Sequence of chain 1.C:
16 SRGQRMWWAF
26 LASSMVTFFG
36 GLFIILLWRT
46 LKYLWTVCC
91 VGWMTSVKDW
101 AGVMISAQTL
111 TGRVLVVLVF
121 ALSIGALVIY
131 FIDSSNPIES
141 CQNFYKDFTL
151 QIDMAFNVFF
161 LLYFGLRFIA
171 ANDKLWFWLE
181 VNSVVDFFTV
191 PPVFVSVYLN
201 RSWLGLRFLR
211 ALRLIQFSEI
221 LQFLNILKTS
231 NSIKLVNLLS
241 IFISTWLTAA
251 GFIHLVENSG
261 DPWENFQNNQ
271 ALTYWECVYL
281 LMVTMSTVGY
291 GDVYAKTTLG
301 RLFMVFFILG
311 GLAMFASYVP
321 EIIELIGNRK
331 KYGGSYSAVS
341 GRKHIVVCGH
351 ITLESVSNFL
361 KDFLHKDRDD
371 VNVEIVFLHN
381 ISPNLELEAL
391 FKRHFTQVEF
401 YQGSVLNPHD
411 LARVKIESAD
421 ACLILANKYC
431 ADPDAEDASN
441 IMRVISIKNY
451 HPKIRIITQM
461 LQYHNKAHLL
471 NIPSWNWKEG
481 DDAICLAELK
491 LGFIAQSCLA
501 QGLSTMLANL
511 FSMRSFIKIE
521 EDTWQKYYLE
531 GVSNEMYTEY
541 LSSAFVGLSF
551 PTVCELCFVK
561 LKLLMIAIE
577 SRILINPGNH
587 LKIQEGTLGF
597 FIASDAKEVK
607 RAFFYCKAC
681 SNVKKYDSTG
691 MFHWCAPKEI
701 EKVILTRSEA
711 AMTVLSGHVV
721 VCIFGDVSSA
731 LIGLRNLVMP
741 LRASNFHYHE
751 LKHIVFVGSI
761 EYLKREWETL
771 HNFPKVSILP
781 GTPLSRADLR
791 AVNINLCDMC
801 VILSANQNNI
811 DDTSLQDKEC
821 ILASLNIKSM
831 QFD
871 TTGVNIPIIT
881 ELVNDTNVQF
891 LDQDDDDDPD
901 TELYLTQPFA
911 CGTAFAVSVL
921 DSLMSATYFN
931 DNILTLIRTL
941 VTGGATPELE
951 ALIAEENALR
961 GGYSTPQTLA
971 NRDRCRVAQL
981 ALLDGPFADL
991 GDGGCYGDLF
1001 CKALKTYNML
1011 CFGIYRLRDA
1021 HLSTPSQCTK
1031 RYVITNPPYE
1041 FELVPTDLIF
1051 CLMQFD

The small molecule below binds the protein below.
Small molecule (SMILES): CC(C)CCC[C@@H](C)[C@H]1CC[C@H]2[C@@H]3CC=C4C[C@@H](O)CC[C@]4(C)[C@H]3CC[C@]12C

Binding-site contacts:
Ligand atom C20 contacts residue VAL97 of chain 1.C at 4.3 Å (hydrophobic).
Ligand atom C18 contacts residue VAL97 of chain 1.C at 3.8 Å (hydrophobic).
Ligand atom C18 contacts residue TRP100 of chain 1.C at 3.5 Å (hydrophobic).
Ligand atom C19 contacts residue SER96 of chain 1.C at 3.6 Å.
Ligand atom C21 contacts residue VAL97 of chain 1.C at 4.3 Å (hydrophobic).
Ligand atom C23 contacts residue TRP100 of chain 1.C at 3.7 Å (hydrophobic).
Ligand atom C19 contacts residue TRP100 of chain 1.C at 4.4 Å (hydrophobic).
Ligand atom C27 contacts residue VAL97 of chain 1.C at 4.5 Å (hydrophobic).
Ligand atom C15 contacts residue TRP100 of chain 1.C at 3.7 Å (hydrophobic).
Ligand atom C8 contacts residue TRP100 of chain 1.C at 4.1 Å (hydrophobic).
Ligand atom C14 contacts residue TRP100 of chain 1.C at 4.5 Å (hydrophobic).